Sequence of chain 1.A:
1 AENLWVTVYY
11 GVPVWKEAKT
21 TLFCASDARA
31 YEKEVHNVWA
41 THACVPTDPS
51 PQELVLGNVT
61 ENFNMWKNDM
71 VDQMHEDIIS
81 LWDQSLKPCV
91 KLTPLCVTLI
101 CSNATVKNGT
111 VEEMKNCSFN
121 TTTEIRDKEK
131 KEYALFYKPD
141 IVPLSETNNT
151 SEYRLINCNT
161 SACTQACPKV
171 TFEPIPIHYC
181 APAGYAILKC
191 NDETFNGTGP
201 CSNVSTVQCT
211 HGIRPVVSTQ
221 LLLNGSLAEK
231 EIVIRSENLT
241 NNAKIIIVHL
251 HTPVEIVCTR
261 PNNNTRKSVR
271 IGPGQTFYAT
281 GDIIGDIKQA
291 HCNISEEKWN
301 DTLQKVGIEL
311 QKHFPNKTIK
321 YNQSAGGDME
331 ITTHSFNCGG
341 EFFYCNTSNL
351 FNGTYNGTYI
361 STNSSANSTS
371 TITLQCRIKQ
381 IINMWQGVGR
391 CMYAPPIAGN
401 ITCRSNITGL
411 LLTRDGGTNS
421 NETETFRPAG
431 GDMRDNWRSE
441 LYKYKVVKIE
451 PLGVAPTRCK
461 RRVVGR

The small molecule below binds the protein below.
Small molecule (SMILES): CC(=O)N[C@H]1[C@H](O[C@H]2[C@H](O)[C@@H](NC(C)=O)CO[C@@H]2CO)O[C@H](CO)[C@@H](O)[C@@H]1O

Binding-site contacts:
Ligand atom C1 contacts residue ASN263 of chain 1.A at 1.4 Å.
Ligand atom C7 contacts residue ASN263 of chain 1.A at 3.2 Å.
Ligand atom O5 contacts residue ASN263 of chain 1.A at 2.3 Å (h-bond).
Ligand atom O5 contacts residue ILE284 of chain 1.A at 3.7 Å.
Ligand atom C4 contacts residue ASN263 of chain 1.A at 4.2 Å.
Ligand atom C3 contacts residue ASN263 of chain 1.A at 3.8 Å.
Ligand atom C5 contacts residue ASN263 of chain 1.A at 3.6 Å.
Ligand atom C2 contacts residue ASN263 of chain 1.A at 2.5 Å.
Ligand atom C6 contacts residue ILE284 of chain 1.A at 4.1 Å (hydrophobic).
Ligand atom O7 contacts residue ASN263 of chain 1.A at 2.9 Å (h-bond).
Ligand atom C8 contacts residue ASN263 of chain 1.A at 4.4 Å.
Ligand atom N2 contacts residue ASN263 of chain 1.A at 3.0 Å (h-bond).